Binding-site contacts:
Ligand atom CA contacts residue ALA2 of chain 20.E at 3.9 Å (hydrophobic).
Ligand atom CB contacts residue VAL4 of chain 20.E at 4.4 Å (hydrophobic).
Ligand atom CG2 contacts residue ALA2 of chain 20.E at 4.0 Å (hydrophobic).
Ligand atom CB contacts residue GLN3 of chain 20.E at 4.0 Å.
Ligand atom N contacts residue VAL4 of chain 20.E at 4.3 Å.
Ligand atom CD contacts residue VAL4 of chain 20.E at 3.6 Å (hydrophobic).
Ligand atom O contacts residue ALA2 of chain 20.E at 4.0 Å.
Ligand atom CG contacts residue VAL4 of chain 20.E at 4.4 Å (hydrophobic).
Ligand atom N contacts residue GLN3 of chain 20.E at 4.5 Å.
Ligand atom C contacts residue ALA2 of chain 20.E at 4.0 Å (hydrophobic).
Ligand atom CA contacts residue VAL4 of chain 20.E at 4.1 Å (hydrophobic).
Ligand atom CG2 contacts residue SER5 of chain 20.E at 3.4 Å.
Ligand atom CB contacts residue GLN3 of chain 20.E at 3.7 Å.
Ligand atom C contacts residue VAL4 of chain 20.E at 3.5 Å (hydrophobic).
Ligand atom CG1 contacts residue GLN3 of chain 20.E at 3.3 Å.
Ligand atom CA contacts residue VAL4 of chain 20.E at 3.3 Å (hydrophobic).
Ligand atom CB contacts residue ALA2 of chain 20.E at 4.4 Å (hydrophobic).
Ligand atom N contacts residue GLY1 of chain 20.E at 4.5 Å.
Ligand atom CB contacts residue VAL4 of chain 20.E at 4.0 Å (hydrophobic).
Ligand atom CA contacts residue ALA2 of chain 20.E at 3.3 Å (hydrophobic).
Ligand atom OE2 contacts residue VAL4 of chain 20.E at 3.7 Å.
Ligand atom C contacts residue VAL4 of chain 20.E at 4.0 Å (hydrophobic).
Ligand atom CG2 contacts residue GLN3 of chain 20.E at 3.5 Å.
Ligand atom N contacts residue VAL4 of chain 20.E at 3.1 Å (h-bond).
Ligand atom CB contacts residue ALA2 of chain 20.E at 3.3 Å (hydrophobic).
Ligand atom OE1 contacts residue ASN25 of chain 20.E at 4.2 Å.
Ligand atom OE1 contacts residue VAL4 of chain 20.E at 3.6 Å.
Ligand atom CG1 contacts residue ALA2 of chain 20.E at 4.5 Å (hydrophobic).
Ligand atom O contacts residue GLN3 of chain 20.E at 2.9 Å (h-bond).
Ligand atom O contacts residue VAL4 of chain 20.E at 3.2 Å (h-bond).
Ligand atom CG2 contacts residue VAL4 of chain 20.E at 3.4 Å (hydrophobic).
Ligand atom O contacts residue VAL4 of chain 20.E at 4.4 Å.
Ligand atom OG contacts residue GLN3 of chain 20.E at 3.3 Å (h-bond).
Ligand atom CA contacts residue GLN3 of chain 20.E at 4.5 Å.
Ligand atom C contacts residue ALA2 of chain 20.E at 3.5 Å (hydrophobic).
Ligand atom C contacts residue GLN3 of chain 20.E at 3.9 Å.
Ligand atom N contacts residue ALA2 of chain 20.E at 2.8 Å (h-bond).

Sequence of chain 20.E:
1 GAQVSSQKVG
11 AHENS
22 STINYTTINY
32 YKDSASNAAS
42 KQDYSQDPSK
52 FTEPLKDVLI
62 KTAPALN

The protein below binds the small molecule below.
Small molecule (SMILES): CC[C@H](C)[C@H](N)C(=O)N[C@@H](CO)C(=O)N[C@@H](CCC(=O)O)C(=O)N[C@H](C=O)C(C)C